Binding-site contacts:
Ligand atom O3 contacts residue ARG66 of chain 1.B at 2.9 Å (salt-bridge).
Ligand atom C2 contacts residue TRP230 of chain 1.B at 3.9 Å (hydrophobic).
Ligand atom C2 contacts residue ASP65 of chain 1.B at 3.4 Å.
Ligand atom C5 contacts residue GLU153 of chain 1.B at 3.8 Å.
Ligand atom O6 contacts residue TYR155 of chain 1.B at 2.8 Å (h-bond).
Ligand atom C3 contacts residue TRP62 of chain 1.B at 3.8 Å (hydrophobic).
Ligand atom O4 contacts residue ARG344 of chain 1.B at 3.5 Å (salt-bridge).
Ligand atom O3 contacts residue TRP340 of chain 1.B at 3.9 Å.
Ligand atom C4 contacts residue ARG66 of chain 1.B at 3.7 Å.
Ligand atom C1 contacts residue TYR155 of chain 1.B at 3.7 Å (hydrophobic).
Ligand atom C6 contacts residue GLU153 of chain 1.B at 3.1 Å.
Ligand atom O2 contacts residue ALA63 of chain 1.B at 3.6 Å.
Ligand atom O4 contacts residue TRP340 of chain 1.B at 3.9 Å.
Ligand atom C1 contacts residue LYS15 of chain 1.B at 3.9 Å.
Ligand atom C6 contacts residue TYR155 of chain 1.B at 3.7 Å (hydrophobic).
Ligand atom C4 contacts residue TRP340 of chain 1.B at 3.6 Å (hydrophobic).
Ligand atom O5 contacts residue ASP14 of chain 1.B at 3.9 Å.
Ligand atom C6 contacts residue TRP340 of chain 1.B at 3.8 Å (hydrophobic).
Ligand atom C1 contacts residue TRP230 of chain 1.B at 3.8 Å (hydrophobic).
Ligand atom O1 contacts residue ASN12 of chain 1.B at 3.3 Å (h-bond).
Ligand atom C2 contacts residue GLU111 of chain 1.B at 3.7 Å.
Ligand atom O2 contacts residue ASP65 of chain 1.B at 2.5 Å (salt-bridge).
Ligand atom O1 contacts residue ASP14 of chain 1.B at 2.7 Å (salt-bridge).
Ligand atom O3 contacts residue TRP62 of chain 1.B at 3.5 Å (h-bond).
Ligand atom C6 contacts residue ARG344 of chain 1.B at 3.4 Å.
Ligand atom O6 contacts residue GLU153 of chain 1.B at 2.6 Å (salt-bridge).
Ligand atom O3 contacts residue ALA63 of chain 1.B at 3.3 Å.
Ligand atom O3 contacts residue ASP65 of chain 1.B at 2.8 Å (salt-bridge).
Ligand atom C1 contacts residue ASP14 of chain 1.B at 3.3 Å.
Ligand atom O1 contacts residue LYS15 of chain 1.B at 3.7 Å.
Ligand atom O4 contacts residue ARG66 of chain 1.B at 2.8 Å (salt-bridge).
Ligand atom C6 contacts residue PRO154 of chain 1.B at 3.6 Å (hydrophobic).
Ligand atom C3 contacts residue ASP65 of chain 1.B at 3.7 Å.
Ligand atom O2 contacts residue GLU111 of chain 1.B at 2.8 Å (salt-bridge).
Ligand atom O2 contacts residue TRP62 of chain 1.B at 3.4 Å (h-bond).
Ligand atom O2 contacts residue MET330 of chain 1.B at 3.9 Å.
Ligand atom O5 contacts residue TYR155 of chain 1.B at 3.3 Å.
Ligand atom C2 contacts residue LYS15 of chain 1.B at 3.7 Å.
Ligand atom O2 contacts residue LYS15 of chain 1.B at 2.6 Å (salt-bridge).
Ligand atom O6 contacts residue PRO154 of chain 1.B at 3.2 Å.

Sequence of chain 1.B:
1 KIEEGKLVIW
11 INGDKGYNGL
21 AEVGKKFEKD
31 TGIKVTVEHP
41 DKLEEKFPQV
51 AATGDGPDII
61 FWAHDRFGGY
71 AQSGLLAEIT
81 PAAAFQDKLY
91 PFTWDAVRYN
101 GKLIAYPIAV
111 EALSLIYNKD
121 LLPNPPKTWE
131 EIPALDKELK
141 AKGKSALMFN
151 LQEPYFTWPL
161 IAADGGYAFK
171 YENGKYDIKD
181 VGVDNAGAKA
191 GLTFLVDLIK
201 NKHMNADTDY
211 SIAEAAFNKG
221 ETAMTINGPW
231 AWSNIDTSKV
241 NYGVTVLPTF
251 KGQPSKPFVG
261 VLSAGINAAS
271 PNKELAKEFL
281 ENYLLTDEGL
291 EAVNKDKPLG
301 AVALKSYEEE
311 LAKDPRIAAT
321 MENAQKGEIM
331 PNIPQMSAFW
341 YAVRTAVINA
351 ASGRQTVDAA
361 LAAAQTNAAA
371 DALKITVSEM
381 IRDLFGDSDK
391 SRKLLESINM

A small-molecule ligand and the protein it binds are described below.
Small molecule (SMILES): OC[C@H]1O[C@H](O[C@H]2[C@H](O)[C@@H](O)[C@@H](O)O[C@@H]2CO)[C@H](O)[C@@H](O)[C@@H]1O